Binding-site contacts:
Ligand atom C8 contacts residue THR29 of chain 3.A at 3.3 Å.
Ligand atom C8 contacts residue ASN27 of chain 3.A at 4.3 Å.
Ligand atom O7 contacts residue ASN27 of chain 3.A at 3.6 Å (h-bond).
Ligand atom C3 contacts residue NAG1 of chain 3.D at 3.9 Å.
Ligand atom O4 contacts residue NAG1 of chain 3.D at 4.2 Å.
Ligand atom C1 contacts residue ASN27 of chain 3.A at 1.4 Å.
Ligand atom C7 contacts residue ASN27 of chain 3.A at 3.3 Å.
Ligand atom O5 contacts residue ASN27 of chain 3.A at 2.4 Å (h-bond).
Ligand atom N2 contacts residue ASN27 of chain 3.A at 2.7 Å (h-bond).
Ligand atom C4 contacts residue ASN27 of chain 3.A at 4.1 Å.
Ligand atom C5 contacts residue ASN27 of chain 3.A at 3.7 Å.
Ligand atom O3 contacts residue NAG1 of chain 3.D at 4.2 Å.
Ligand atom C8 contacts residue ASN43 of chain 3.A at 4.0 Å.
Ligand atom C2 contacts residue ASN27 of chain 3.A at 2.2 Å.
Ligand atom C3 contacts residue ASN27 of chain 3.A at 3.6 Å.

The protein below binds the small molecule below.
Small molecule (SMILES): CC(=O)N[C@@H]1[C@@H](O)[C@H](O)[C@@H](CO)O[C@H]1O

Sequence of chain 3.A:
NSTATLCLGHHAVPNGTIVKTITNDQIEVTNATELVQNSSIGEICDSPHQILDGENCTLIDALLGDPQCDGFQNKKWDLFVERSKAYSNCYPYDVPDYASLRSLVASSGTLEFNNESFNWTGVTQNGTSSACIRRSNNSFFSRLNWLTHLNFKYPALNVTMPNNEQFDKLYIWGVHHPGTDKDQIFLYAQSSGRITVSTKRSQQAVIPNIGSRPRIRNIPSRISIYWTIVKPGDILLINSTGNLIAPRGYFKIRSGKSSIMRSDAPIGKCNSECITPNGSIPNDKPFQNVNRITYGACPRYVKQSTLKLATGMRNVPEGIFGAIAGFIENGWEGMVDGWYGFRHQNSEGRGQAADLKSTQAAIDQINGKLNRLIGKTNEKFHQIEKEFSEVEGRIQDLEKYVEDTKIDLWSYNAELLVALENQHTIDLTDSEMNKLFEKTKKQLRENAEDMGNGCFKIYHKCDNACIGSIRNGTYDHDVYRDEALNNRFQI